Sequence of chain 1.A:
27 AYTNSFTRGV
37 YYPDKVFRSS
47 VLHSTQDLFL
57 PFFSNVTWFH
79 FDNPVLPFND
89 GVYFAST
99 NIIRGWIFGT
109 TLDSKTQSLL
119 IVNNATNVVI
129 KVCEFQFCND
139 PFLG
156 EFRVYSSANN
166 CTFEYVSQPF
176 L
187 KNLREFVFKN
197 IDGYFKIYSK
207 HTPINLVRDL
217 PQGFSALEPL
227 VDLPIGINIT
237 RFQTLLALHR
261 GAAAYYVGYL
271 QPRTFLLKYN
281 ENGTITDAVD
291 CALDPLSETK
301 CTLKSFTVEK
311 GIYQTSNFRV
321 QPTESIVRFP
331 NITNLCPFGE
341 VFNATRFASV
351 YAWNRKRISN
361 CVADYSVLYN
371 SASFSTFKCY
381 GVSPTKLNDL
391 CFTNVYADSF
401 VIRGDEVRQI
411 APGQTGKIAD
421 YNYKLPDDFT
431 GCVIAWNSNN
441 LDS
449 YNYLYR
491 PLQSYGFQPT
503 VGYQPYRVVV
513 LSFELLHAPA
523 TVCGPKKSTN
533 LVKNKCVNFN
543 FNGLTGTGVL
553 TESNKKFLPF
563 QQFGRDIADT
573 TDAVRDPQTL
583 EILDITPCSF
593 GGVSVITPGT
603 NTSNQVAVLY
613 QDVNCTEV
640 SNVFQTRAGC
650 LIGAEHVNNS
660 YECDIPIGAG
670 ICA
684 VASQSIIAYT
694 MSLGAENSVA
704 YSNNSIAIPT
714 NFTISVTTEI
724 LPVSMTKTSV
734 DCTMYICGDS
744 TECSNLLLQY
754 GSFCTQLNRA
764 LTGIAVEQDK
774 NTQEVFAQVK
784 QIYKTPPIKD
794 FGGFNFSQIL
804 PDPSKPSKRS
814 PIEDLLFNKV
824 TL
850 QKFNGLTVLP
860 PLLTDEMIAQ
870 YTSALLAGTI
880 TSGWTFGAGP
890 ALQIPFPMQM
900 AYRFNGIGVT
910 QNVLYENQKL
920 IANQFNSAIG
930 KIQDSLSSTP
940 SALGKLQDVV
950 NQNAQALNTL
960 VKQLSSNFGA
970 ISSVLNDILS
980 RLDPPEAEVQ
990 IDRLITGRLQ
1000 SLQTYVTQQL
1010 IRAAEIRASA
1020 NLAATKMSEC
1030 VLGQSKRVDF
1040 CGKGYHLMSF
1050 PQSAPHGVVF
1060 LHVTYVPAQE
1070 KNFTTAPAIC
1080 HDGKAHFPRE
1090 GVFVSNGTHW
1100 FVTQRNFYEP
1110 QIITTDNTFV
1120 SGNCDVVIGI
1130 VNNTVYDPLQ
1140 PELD

The small molecule below binds the protein below.
Small molecule (SMILES): CC(=O)N[C@H]1[C@H](O[C@H]2[C@H](O)[C@@H](NC(C)=O)CO[C@@H]2CO)O[C@H](CO)[C@@H](O)[C@@H]1O

Binding-site contacts:
Ligand atom C1 contacts residue ASN331 of chain 1.A at 1.4 Å.
Ligand atom C8 contacts residue ASN331 of chain 1.A at 4.4 Å.
Ligand atom C3 contacts residue ASN331 of chain 1.A at 3.8 Å.
Ligand atom C7 contacts residue GLN580 of chain 1.A at 3.7 Å.
Ligand atom C2 contacts residue GLN580 of chain 1.A at 4.4 Å.
Ligand atom C3 contacts residue GLN580 of chain 1.A at 4.5 Å.
Ligand atom C7 contacts residue ASN331 of chain 1.A at 3.5 Å.
Ligand atom N2 contacts residue GLN580 of chain 1.A at 3.2 Å (h-bond).
Ligand atom C4 contacts residue ASN331 of chain 1.A at 4.3 Å.
Ligand atom C2 contacts residue ASN331 of chain 1.A at 2.5 Å.
Ligand atom C8 contacts residue GLN580 of chain 1.A at 3.2 Å.
Ligand atom O5 contacts residue ASN331 of chain 1.A at 2.5 Å (h-bond).
Ligand atom O7 contacts residue ASN331 of chain 1.A at 3.8 Å.
Ligand atom C5 contacts residue ASN331 of chain 1.A at 3.8 Å.
Ligand atom N2 contacts residue ASN331 of chain 1.A at 2.8 Å (h-bond).